A small-molecule ligand and the protein it binds are described below.
Small molecule (SMILES): O=S(=O)(O)c1cc2c(O)c(c1)Cc1cc(S(=O)(=O)O)cc(c1O)Cc1cc(S(=O)(=O)O)cc(c1O)Cc1cc(S(=O)(=O)O)cc(c1O)C2

Sequence of chain 1.C:
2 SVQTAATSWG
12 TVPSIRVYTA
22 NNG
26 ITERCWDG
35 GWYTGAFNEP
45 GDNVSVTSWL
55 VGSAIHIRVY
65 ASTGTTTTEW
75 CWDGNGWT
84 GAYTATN

Sequence of chain 1.B:
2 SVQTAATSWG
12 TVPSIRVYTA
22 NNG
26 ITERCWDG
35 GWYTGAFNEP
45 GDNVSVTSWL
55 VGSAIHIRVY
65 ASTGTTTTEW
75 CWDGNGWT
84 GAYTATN

Binding-site contacts:
Ligand atom C26 contacts residue PEG1 of chain 1.N at 3.9 Å.
Ligand atom C15 contacts residue TYR37 of chain 1.B at 4.0 Å (hydrophobic).
Ligand atom C17 contacts residue PEG1 of chain 1.N at 3.9 Å.
Ligand atom C7 contacts residue PEG1 of chain 1.N at 3.6 Å.
Ligand atom C18 contacts residue TRP36 of chain 1.B at 3.7 Å (hydrophobic).
Ligand atom S1 contacts residue PEG1 of chain 1.N at 4.0 Å.
Ligand atom O7 contacts residue ARG29 of chain 1.B at 2.9 Å (salt-bridge).
Ligand atom O8 contacts residue TYR37 of chain 1.B at 3.6 Å.
Ligand atom O7 contacts residue TRP36 of chain 1.B at 3.9 Å.
Ligand atom C1 contacts residue PEG1 of chain 1.N at 3.8 Å.
Ligand atom O7 contacts residue THR38 of chain 1.B at 3.8 Å.
Ligand atom O5 contacts residue PEG1 of chain 1.N at 3.3 Å.
Ligand atom O7 contacts residue TYR37 of chain 1.B at 3.7 Å.
Ligand atom C24 contacts residue PEG1 of chain 1.N at 3.8 Å.
Ligand atom C16 contacts residue TRP36 of chain 1.B at 3.5 Å (hydrophobic).
Ligand atom C13 contacts residue TYR37 of chain 1.B at 3.9 Å (hydrophobic).
Ligand atom C12 contacts residue PEG1 of chain 1.N at 3.6 Å.
Ligand atom O9 contacts residue PEG1 of chain 1.N at 3.7 Å.
Ligand atom C18 contacts residue PEG1 of chain 1.N at 3.9 Å.
Ligand atom C2 contacts residue PEG1 of chain 1.N at 3.8 Å.
Ligand atom C20 contacts residue PEG1 of chain 1.N at 3.9 Å.
Ligand atom C11 contacts residue PEG1 of chain 1.N at 4.0 Å.
Ligand atom O1 contacts residue PEG1 of chain 1.N at 3.6 Å (h-bond).
Ligand atom C11 contacts residue PEG1 of chain 1.O at 3.5 Å.
Ligand atom O4 contacts residue PEG1 of chain 1.N at 3.6 Å.
Ligand atom O8 contacts residue THR38 of chain 1.B at 2.9 Å (h-bond).
Ligand atom C14 contacts residue TYR37 of chain 1.B at 3.5 Å (hydrophobic).
Ligand atom C13 contacts residue PEG1 of chain 1.N at 3.6 Å.
Ligand atom O2 contacts residue PEG1 of chain 1.N at 3.3 Å (h-bond).
Ligand atom C15 contacts residue TRP36 of chain 1.B at 3.9 Å (hydrophobic).
Ligand atom C14 contacts residue PEG1 of chain 1.N at 3.9 Å.
Ligand atom C10 contacts residue PEG1 of chain 1.O at 3.5 Å.
Ligand atom C6 contacts residue PEG1 of chain 1.N at 3.7 Å.
Ligand atom C21 contacts residue PEG1 of chain 1.N at 3.9 Å.
Ligand atom C14 contacts residue TRP36 of chain 1.B at 3.4 Å (hydrophobic).
Ligand atom C12 contacts residue PEG1 of chain 1.O at 3.7 Å.
Ligand atom C19 contacts residue PEG1 of chain 1.N at 4.0 Å.
Ligand atom S3 contacts residue THR38 of chain 1.B at 3.9 Å.
Ligand atom O8 contacts residue PEG1 of chain 1.O at 3.3 Å (h-bond).
Ligand atom S2 contacts residue PEG1 of chain 1.N at 3.7 Å.